Sequence of chain 1.A:
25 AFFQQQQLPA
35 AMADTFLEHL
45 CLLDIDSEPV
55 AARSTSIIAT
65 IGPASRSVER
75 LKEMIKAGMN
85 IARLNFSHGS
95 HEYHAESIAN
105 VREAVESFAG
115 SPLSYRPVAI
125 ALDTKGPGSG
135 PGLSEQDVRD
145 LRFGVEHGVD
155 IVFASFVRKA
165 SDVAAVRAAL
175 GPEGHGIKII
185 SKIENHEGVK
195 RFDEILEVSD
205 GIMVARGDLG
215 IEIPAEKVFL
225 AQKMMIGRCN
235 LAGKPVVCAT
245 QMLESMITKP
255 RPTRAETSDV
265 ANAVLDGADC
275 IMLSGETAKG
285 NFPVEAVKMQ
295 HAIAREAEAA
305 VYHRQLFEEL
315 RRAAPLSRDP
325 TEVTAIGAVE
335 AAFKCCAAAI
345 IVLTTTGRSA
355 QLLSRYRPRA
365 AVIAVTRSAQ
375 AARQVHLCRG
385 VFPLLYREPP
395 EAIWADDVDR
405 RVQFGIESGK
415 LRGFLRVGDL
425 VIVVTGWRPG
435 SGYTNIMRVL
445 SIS

Binding-site contacts:
Ligand atom P2 contacts residue THR349 of chain 1.A at 3.7 Å.
Ligand atom P2 contacts residue SER435 of chain 1.A at 3.4 Å.
Ligand atom O6 contacts residue THR348 of chain 1.A at 3.6 Å.
Ligand atom C3 contacts residue GLY434 of chain 1.A at 3.5 Å.
Ligand atom O6P contacts residue THR348 of chain 1.A at 2.6 Å (h-bond).
Ligand atom O1 contacts residue GLY434 of chain 1.A at 3.7 Å.
Ligand atom O4P contacts residue GLY436 of chain 1.A at 2.9 Å (h-bond).
Ligand atom C5 contacts residue GLY434 of chain 1.A at 3.4 Å.
Ligand atom C1 contacts residue ARG405 of chain 1.A at 3.8 Å.
Ligand atom O4 contacts residue THR438 of chain 1.A at 3.5 Å (h-bond).
Ligand atom O3P contacts residue ARG405 of chain 1.A at 2.8 Å (salt-bridge).
Ligand atom O1P contacts residue GLY434 of chain 1.A at 2.8 Å (h-bond).
Ligand atom O4 contacts residue TYR437 of chain 1.A at 2.8 Å (h-bond).
Ligand atom O3 contacts residue GLY430 of chain 1.A at 3.1 Å.
Ligand atom O4 contacts residue GLY436 of chain 1.A at 3.8 Å.
Ligand atom O3 contacts residue ARG432 of chain 1.A at 2.8 Å (salt-bridge).
Ligand atom P2 contacts residue THR348 of chain 1.A at 3.6 Å.
Ligand atom O5P contacts residue THR349 of chain 1.A at 3.4 Å (h-bond).
Ligand atom C6 contacts residue SER353 of chain 1.A at 3.8 Å.
Ligand atom O6P contacts residue SER353 of chain 1.A at 2.7 Å (h-bond).
Ligand atom C3 contacts residue ARG432 of chain 1.A at 3.3 Å.
Ligand atom O4P contacts residue SER353 of chain 1.A at 3.7 Å.
Ligand atom O5 contacts residue LEU347 of chain 1.A at 3.7 Å.
Ligand atom P2 contacts residue SER353 of chain 1.A at 3.6 Å.
Ligand atom O4P contacts residue SER435 of chain 1.A at 3.0 Å (h-bond).
Ligand atom O3 contacts residue TRP398 of chain 1.A at 3.6 Å.
Ligand atom C4 contacts residue GLY434 of chain 1.A at 3.3 Å.
Ligand atom O2 contacts residue LEU347 of chain 1.A at 3.4 Å.
Ligand atom P1 contacts residue ARG405 of chain 1.A at 3.7 Å.
Ligand atom C6 contacts residue THR438 of chain 1.A at 3.4 Å.
Ligand atom C6 contacts residue LEU347 of chain 1.A at 3.5 Å (hydrophobic).
Ligand atom O5P contacts residue SER435 of chain 1.A at 2.7 Å (h-bond).
Ligand atom O1P contacts residue PRO433 of chain 1.A at 3.6 Å.
Ligand atom O6 contacts residue THR349 of chain 1.A at 3.1 Å (h-bond).
Ligand atom O2 contacts residue GLY430 of chain 1.A at 3.5 Å (h-bond).
Ligand atom O5P contacts residue THR348 of chain 1.A at 3.7 Å.
Ligand atom O4 contacts residue GLY434 of chain 1.A at 2.6 Å (h-bond).
Ligand atom O5P contacts residue THR350 of chain 1.A at 2.6 Å (h-bond).
Ligand atom O2P contacts residue ARG405 of chain 1.A at 2.7 Å (salt-bridge).
Ligand atom O3P contacts residue TRP398 of chain 1.A at 2.8 Å (h-bond).

A protein and the small-molecule ligand that binds it are described below.
Small molecule (SMILES): O=P(O)(O)OC[C@H]1O[C@](O)(COP(=O)(O)O)[C@@H](O)[C@@H]1O